Binding-site contacts:
Ligand atom O7 contacts residue THR267 of chain 1.F at 4.2 Å.
Ligand atom O5 contacts residue ASN301 of chain 1.F at 2.4 Å (h-bond).
Ligand atom C6 contacts residue THR383 of chain 1.F at 3.7 Å.
Ligand atom N2 contacts residue ASN301 of chain 1.F at 2.9 Å (h-bond).
Ligand atom C2 contacts residue ASN301 of chain 1.F at 2.4 Å.
Ligand atom O7 contacts residue HIS299 of chain 1.F at 3.4 Å (h-bond).
Ligand atom C1 contacts residue HIS299 of chain 1.F at 4.1 Å.
Ligand atom C5 contacts residue THR383 of chain 1.F at 4.2 Å.
Ligand atom C4 contacts residue ASN301 of chain 1.F at 4.2 Å.
Ligand atom C1 contacts residue ASN301 of chain 1.F at 1.4 Å.
Ligand atom O7 contacts residue ASN301 of chain 1.F at 3.0 Å (h-bond).
Ligand atom C8 contacts residue ASN301 of chain 1.F at 3.7 Å.
Ligand atom C3 contacts residue ASN301 of chain 1.F at 3.8 Å.
Ligand atom C8 contacts residue ASN265 of chain 1.F at 4.5 Å.
Ligand atom C7 contacts residue ASN301 of chain 1.F at 3.0 Å.
Ligand atom O5 contacts residue HIS299 of chain 1.F at 4.5 Å.
Ligand atom O5 contacts residue THR383 of chain 1.F at 3.5 Å.
Ligand atom C8 contacts residue ARG412 of chain 1.F at 3.5 Å.
Ligand atom C5 contacts residue ASN301 of chain 1.F at 3.7 Å.

Sequence of chain 1.F:
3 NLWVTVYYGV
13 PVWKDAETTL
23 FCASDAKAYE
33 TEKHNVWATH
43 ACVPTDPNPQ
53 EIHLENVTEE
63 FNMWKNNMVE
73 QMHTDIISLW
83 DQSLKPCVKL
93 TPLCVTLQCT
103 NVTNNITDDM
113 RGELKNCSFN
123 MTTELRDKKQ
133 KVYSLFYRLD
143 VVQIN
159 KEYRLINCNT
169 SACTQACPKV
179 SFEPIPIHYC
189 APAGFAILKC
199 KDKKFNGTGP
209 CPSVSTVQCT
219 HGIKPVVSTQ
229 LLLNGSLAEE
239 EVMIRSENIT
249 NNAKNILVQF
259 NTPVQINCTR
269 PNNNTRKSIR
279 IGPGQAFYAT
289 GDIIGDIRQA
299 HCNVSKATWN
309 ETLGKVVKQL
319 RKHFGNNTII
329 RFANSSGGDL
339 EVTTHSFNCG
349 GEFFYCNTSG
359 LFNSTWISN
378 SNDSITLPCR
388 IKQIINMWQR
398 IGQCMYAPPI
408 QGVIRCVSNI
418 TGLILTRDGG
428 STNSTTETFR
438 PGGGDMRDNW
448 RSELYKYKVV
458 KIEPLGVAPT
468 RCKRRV

The protein below binds the small molecule below.
Small molecule (SMILES): CC(=O)N[C@@H]1[C@@H](O)[C@H](O)[C@@H](CO)O[C@H]1O